Sequence of chain 1.A:
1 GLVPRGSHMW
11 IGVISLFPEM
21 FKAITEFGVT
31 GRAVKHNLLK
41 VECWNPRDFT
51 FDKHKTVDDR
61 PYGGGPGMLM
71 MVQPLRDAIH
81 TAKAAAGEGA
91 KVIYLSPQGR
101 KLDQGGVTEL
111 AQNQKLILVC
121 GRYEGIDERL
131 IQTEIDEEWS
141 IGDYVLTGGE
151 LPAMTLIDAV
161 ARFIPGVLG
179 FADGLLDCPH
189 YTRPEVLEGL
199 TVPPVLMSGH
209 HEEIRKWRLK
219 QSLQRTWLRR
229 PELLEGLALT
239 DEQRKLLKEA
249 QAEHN

Sequence of chain 2.A:
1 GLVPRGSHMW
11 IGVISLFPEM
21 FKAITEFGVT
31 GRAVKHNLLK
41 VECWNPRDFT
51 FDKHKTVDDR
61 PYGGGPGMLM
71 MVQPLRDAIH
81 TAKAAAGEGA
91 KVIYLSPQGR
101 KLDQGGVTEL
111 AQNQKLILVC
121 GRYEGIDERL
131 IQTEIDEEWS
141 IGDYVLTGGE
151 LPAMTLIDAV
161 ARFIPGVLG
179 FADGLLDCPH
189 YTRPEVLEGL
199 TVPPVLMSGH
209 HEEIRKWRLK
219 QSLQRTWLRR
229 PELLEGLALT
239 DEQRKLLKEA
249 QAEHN

Binding-site contacts:
Ligand atom C6 contacts residue ASP185 of chain 2.A at 3.3 Å.
Ligand atom C16 contacts residue GLU124 of chain 1.A at 3.7 Å.
Ligand atom N2 contacts residue PRO152 of chain 1.A at 3.6 Å.
Ligand atom C18 contacts residue PRO97 of chain 1.A at 3.6 Å (hydrophobic).
Ligand atom O2 contacts residue LEU95 of chain 1.A at 3.5 Å.
Ligand atom C14 contacts residue TYR123 of chain 1.A at 3.4 Å (hydrophobic).
Ligand atom C5 contacts residue LEU183 of chain 2.A at 3.3 Å (hydrophobic).
Ligand atom C15 contacts residue TYR123 of chain 1.A at 3.5 Å (hydrophobic).
Ligand atom C2 contacts residue GLY182 of chain 2.A at 3.0 Å.
Ligand atom C16 contacts residue GLY125 of chain 1.A at 3.7 Å.
Ligand atom C24 contacts residue SER96 of chain 1.A at 3.3 Å.
Ligand atom C6 contacts residue LEU183 of chain 2.A at 3.4 Å (hydrophobic).
Ligand atom C25 contacts residue PRO152 of chain 1.A at 3.7 Å (hydrophobic).
Ligand atom C22 contacts residue SER140 of chain 1.A at 3.6 Å.
Ligand atom C22 contacts residue GLY142 of chain 1.A at 3.2 Å.
Ligand atom C15 contacts residue GLY121 of chain 1.A at 3.5 Å.
Ligand atom C2 contacts residue LEU231 of chain 2.A at 3.6 Å (hydrophobic).
Ligand atom C17 contacts residue PRO97 of chain 1.A at 3.6 Å (hydrophobic).
Ligand atom C21 contacts residue TYR144 of chain 1.A at 3.1 Å (hydrophobic).
Ligand atom C21 contacts residue GLY142 of chain 1.A at 3.5 Å.
Ligand atom C contacts residue PRO97 of chain 1.A at 3.7 Å (hydrophobic).
Ligand atom N2 contacts residue SER140 of chain 1.A at 3.4 Å.
Ligand atom O contacts residue VAL145 of chain 1.A at 3.2 Å.
Ligand atom C15 contacts residue ARG122 of chain 1.A at 3.7 Å.
Ligand atom O2 contacts residue TRP139 of chain 1.A at 3.6 Å.
Ligand atom C11 contacts residue LEU146 of chain 1.A at 3.3 Å (hydrophobic).
Ligand atom C9 contacts residue PRO97 of chain 1.A at 3.5 Å (hydrophobic).
Ligand atom O contacts residue TYR144 of chain 1.A at 3.6 Å.
Ligand atom O2 contacts residue PRO152 of chain 1.A at 3.2 Å.
Ligand atom C7 contacts residue ASP185 of chain 2.A at 3.6 Å.
Ligand atom C3 contacts residue TYR144 of chain 1.A at 3.6 Å (hydrophobic).
Ligand atom C3 contacts residue VAL145 of chain 1.A at 3.7 Å (hydrophobic).
Ligand atom C24 contacts residue LEU95 of chain 1.A at 3.3 Å (hydrophobic).
Ligand atom C14 contacts residue GLY121 of chain 1.A at 3.7 Å.
Ligand atom C20 contacts residue TYR144 of chain 1.A at 3.5 Å (hydrophobic).
Ligand atom O2 contacts residue SER96 of chain 1.A at 3.3 Å (h-bond).
Ligand atom N2 contacts residue ILE141 of chain 1.A at 3.0 Å (h-bond).
Ligand atom O contacts residue LEU146 of chain 1.A at 2.9 Å (h-bond).
Ligand atom C13 contacts residue GLY148 of chain 1.A at 3.4 Å.
Ligand atom C24 contacts residue PRO152 of chain 1.A at 3.5 Å (hydrophobic).

This small molecule binds to this protein.
Small molecule (SMILES): CC(C)(C)c1cccc(C(=O)NCC2(NC(=O)c3cccc4nocc34)CCCCC2)c1